Binding-site contacts:
Ligand atom CAJ contacts residue ASP54 of chain 1.B at 3.2 Å.
Ligand atom N1 contacts residue ILE14 of chain 1.B at 3.4 Å (h-bond).
Ligand atom CAO contacts residue PHE58 of chain 1.B at 3.7 Å (hydrophobic).
Ligand atom NAH contacts residue ILE14 of chain 1.B at 3.7 Å.
Ligand atom CAT contacts residue PHE58 of chain 1.B at 3.5 Å (hydrophobic).
Ligand atom NAG contacts residue ILE14 of chain 1.B at 2.9 Å (h-bond).
Ligand atom OBC contacts residue MET55 of chain 1.B at 3.5 Å (h-bond).
Ligand atom NAH contacts residue THR185 of chain 1.B at 3.5 Å (h-bond).
Ligand atom CAK contacts residue LEU46 of chain 1.B at 3.7 Å (hydrophobic).
Ligand atom CAN contacts residue ASN108 of chain 1.B at 3.6 Å.
Ligand atom C4 contacts residue ASP54 of chain 1.B at 3.4 Å.
Ligand atom C6 contacts residue ILE14 of chain 1.B at 3.6 Å (hydrophobic).
Ligand atom NAG contacts residue LEU164 of chain 1.B at 3.2 Å (h-bond).
Ligand atom CAM contacts residue NDP1 of chain 1.F at 3.7 Å.
Ligand atom C2 contacts residue CYS15 of chain 1.B at 3.7 Å (hydrophobic).
Ligand atom C5 contacts residue NDP1 of chain 1.F at 3.6 Å.
Ligand atom C2 contacts residue PHE58 of chain 1.B at 3.6 Å (hydrophobic).
Ligand atom N3 contacts residue ASP54 of chain 1.B at 2.7 Å (salt-bridge).
Ligand atom N1 contacts residue PHE58 of chain 1.B at 3.4 Å.
Ligand atom CAL contacts residue NDP1 of chain 1.F at 3.4 Å.
Ligand atom CAM contacts residue ASN108 of chain 1.B at 3.2 Å.
Ligand atom CAL contacts residue LEU46 of chain 1.B at 3.7 Å (hydrophobic).
Ligand atom NAH contacts residue CYS15 of chain 1.B at 3.3 Å (h-bond).
Ligand atom OBC contacts residue ARG59 of chain 1.B at 3.4 Å (salt-bridge).
Ligand atom CAK contacts residue NDP1 of chain 1.F at 3.2 Å.
Ligand atom NAG contacts residue TYR170 of chain 1.B at 3.4 Å (h-bond).
Ligand atom NAH contacts residue ASP54 of chain 1.B at 3.0 Å (salt-bridge).
Ligand atom CAY contacts residue PHE58 of chain 1.B at 3.8 Å (hydrophobic).
Ligand atom CBB contacts residue ARG59 of chain 1.B at 3.3 Å.
Ligand atom CAQ contacts residue ASP54 of chain 1.B at 3.5 Å.
Ligand atom C2 contacts residue ASP54 of chain 1.B at 3.6 Å.
Ligand atom OBD contacts residue ARG59 of chain 1.B at 2.5 Å (salt-bridge).
Ligand atom NAG contacts residue PHE58 of chain 1.B at 3.7 Å.
Ligand atom NAG contacts residue NDP1 of chain 1.F at 3.5 Å (h-bond).
Ligand atom OAS contacts residue PHE58 of chain 1.B at 3.1 Å.
Ligand atom C6 contacts residue NDP1 of chain 1.F at 3.5 Å.
Ligand atom CAI contacts residue NDP1 of chain 1.F at 3.6 Å.
Ligand atom CL contacts residue ASN108 of chain 1.B at 3.6 Å.
Ligand atom C6 contacts residue PHE58 of chain 1.B at 3.5 Å (hydrophobic).
Ligand atom N1 contacts residue CYS15 of chain 1.B at 3.4 Å.

This small molecule binds to this protein.
Small molecule (SMILES): Nc1nc(N)c(-c2cccc(Cl)c2)c(CCCOc2cccc(OCC(=O)O)c2)n1

Sequence of chain 1.B:
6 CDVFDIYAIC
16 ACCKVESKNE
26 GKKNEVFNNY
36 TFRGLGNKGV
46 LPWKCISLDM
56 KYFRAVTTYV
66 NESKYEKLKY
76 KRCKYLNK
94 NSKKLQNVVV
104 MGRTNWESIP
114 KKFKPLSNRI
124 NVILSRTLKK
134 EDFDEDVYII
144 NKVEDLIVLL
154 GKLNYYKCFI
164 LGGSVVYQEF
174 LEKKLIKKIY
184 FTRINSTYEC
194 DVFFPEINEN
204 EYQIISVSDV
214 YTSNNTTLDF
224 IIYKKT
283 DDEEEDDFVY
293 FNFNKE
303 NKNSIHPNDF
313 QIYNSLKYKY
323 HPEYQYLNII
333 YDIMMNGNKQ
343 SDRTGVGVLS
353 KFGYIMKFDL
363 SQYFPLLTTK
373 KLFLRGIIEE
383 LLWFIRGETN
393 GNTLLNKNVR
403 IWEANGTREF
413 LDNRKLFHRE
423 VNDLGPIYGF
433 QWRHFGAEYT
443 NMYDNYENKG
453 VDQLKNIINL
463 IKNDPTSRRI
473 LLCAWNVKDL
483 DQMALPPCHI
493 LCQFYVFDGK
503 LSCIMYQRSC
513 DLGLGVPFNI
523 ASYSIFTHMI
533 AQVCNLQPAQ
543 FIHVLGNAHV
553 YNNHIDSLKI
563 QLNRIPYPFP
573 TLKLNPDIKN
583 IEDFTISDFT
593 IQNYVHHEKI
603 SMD